A protein and the small-molecule ligand that binds it are described below.
Small molecule (SMILES): CC(=O)N[C@@H]1[C@@H](O)[C@H](O)[C@@H](CO)O[C@H]1O

Binding-site contacts:
Ligand atom C3 contacts residue ASN297 of chain 1.C at 3.9 Å.
Ligand atom C2 contacts residue GLN295 of chain 1.C at 4.0 Å.
Ligand atom C2 contacts residue ASN297 of chain 1.C at 2.5 Å.
Ligand atom C7 contacts residue ASN297 of chain 1.C at 3.5 Å.
Ligand atom C8 contacts residue ASN297 of chain 1.C at 4.1 Å.
Ligand atom C4 contacts residue ASN297 of chain 1.C at 4.4 Å.
Ligand atom C8 contacts residue SER335 of chain 1.C at 4.0 Å.
Ligand atom N2 contacts residue ASN297 of chain 1.C at 2.9 Å (h-bond).
Ligand atom C1 contacts residue GLN295 of chain 1.C at 3.6 Å.
Ligand atom C3 contacts residue GLN295 of chain 1.C at 4.0 Å.
Ligand atom C1 contacts residue ASN297 of chain 1.C at 1.5 Å.
Ligand atom O6 contacts residue ARG444 of chain 1.C at 4.4 Å.
Ligand atom C8 contacts residue VAL334 of chain 1.C at 4.5 Å (hydrophobic).
Ligand atom C8 contacts residue ASN333 of chain 1.C at 3.8 Å.
Ligand atom C8 contacts residue GLN295 of chain 1.C at 3.7 Å.
Ligand atom O7 contacts residue ASN333 of chain 1.C at 4.2 Å.
Ligand atom O5 contacts residue ARG444 of chain 1.C at 3.3 Å (salt-bridge).
Ligand atom C1 contacts residue ARG444 of chain 1.C at 3.8 Å.
Ligand atom O5 contacts residue ASN297 of chain 1.C at 2.5 Å (h-bond).
Ligand atom O7 contacts residue ASN297 of chain 1.C at 3.7 Å.
Ligand atom N2 contacts residue GLN295 of chain 1.C at 3.6 Å.
Ligand atom C5 contacts residue ASN297 of chain 1.C at 3.8 Å.

Sequence of chain 1.C:
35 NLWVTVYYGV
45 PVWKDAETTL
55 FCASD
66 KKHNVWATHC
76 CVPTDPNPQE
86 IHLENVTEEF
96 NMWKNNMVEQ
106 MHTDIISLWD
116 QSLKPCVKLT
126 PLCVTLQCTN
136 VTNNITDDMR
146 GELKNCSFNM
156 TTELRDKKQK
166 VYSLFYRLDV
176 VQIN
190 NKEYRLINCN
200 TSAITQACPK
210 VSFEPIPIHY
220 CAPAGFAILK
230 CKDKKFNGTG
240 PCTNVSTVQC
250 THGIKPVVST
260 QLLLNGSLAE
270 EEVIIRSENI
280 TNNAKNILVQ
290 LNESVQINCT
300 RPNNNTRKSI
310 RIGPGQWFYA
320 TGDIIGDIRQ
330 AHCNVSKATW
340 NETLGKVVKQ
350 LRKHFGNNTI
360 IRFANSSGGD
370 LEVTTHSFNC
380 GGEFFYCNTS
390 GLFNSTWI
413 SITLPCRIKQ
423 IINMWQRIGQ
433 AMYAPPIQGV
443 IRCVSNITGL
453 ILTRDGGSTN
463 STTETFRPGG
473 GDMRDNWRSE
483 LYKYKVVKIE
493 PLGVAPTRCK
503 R